Sequence of chain 40.A:
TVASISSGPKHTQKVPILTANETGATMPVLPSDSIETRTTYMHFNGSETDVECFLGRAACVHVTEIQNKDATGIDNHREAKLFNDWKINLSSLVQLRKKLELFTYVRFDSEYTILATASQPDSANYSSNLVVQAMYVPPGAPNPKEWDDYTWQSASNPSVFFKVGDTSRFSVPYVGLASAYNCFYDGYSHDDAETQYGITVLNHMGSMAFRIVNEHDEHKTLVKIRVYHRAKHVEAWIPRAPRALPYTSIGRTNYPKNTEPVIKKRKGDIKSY

Binding-site contacts:
Ligand atom O1 contacts residue TYR152 of chain 40.A at 3.9 Å.
Ligand atom C2B contacts residue TYR197 of chain 40.A at 3.3 Å (hydrophobic).
Ligand atom N2 contacts residue PRO174 of chain 40.A at 3.7 Å.
Ligand atom CL1 contacts residue ILE104 of chain 40.A at 3.6 Å.
Ligand atom C4A contacts residue ASN198 of chain 40.A at 3.9 Å.
Ligand atom O1 contacts residue ALA24 of chain 40.C at 3.4 Å.
Ligand atom C2C contacts residue VAL188 of chain 40.A at 2.8 Å (hydrophobic).
Ligand atom C1C contacts residue TYR152 of chain 40.A at 3.9 Å (hydrophobic).
Ligand atom C7C contacts residue TYR128 of chain 40.A at 3.5 Å (hydrophobic).
Ligand atom C5 contacts residue TYR152 of chain 40.A at 3.6 Å (hydrophobic).
Ligand atom C3 contacts residue PHE186 of chain 40.A at 3.9 Å (hydrophobic).
Ligand atom C4B contacts residue LEU106 of chain 40.A at 3.7 Å (hydrophobic).
Ligand atom C5C contacts residue ILE104 of chain 40.A at 4.0 Å (hydrophobic).
Ligand atom C31 contacts residue SER175 of chain 40.A at 3.5 Å.
Ligand atom O1A contacts residue VAL122 of chain 40.A at 4.0 Å.
Ligand atom C3B contacts residue LEU106 of chain 40.A at 3.8 Å (hydrophobic).
Ligand atom C31 contacts residue PRO174 of chain 40.A at 3.3 Å (hydrophobic).
Ligand atom N2 contacts residue PHE186 of chain 40.A at 4.0 Å.
Ligand atom C5A contacts residue CYS199 of chain 40.A at 3.9 Å (hydrophobic).
Ligand atom CM1 contacts residue CYS199 of chain 40.A at 3.8 Å (hydrophobic).
Ligand atom C5A contacts residue VAL122 of chain 40.A at 3.9 Å (hydrophobic).
Ligand atom C3B contacts residue TYR197 of chain 40.A at 3.3 Å (hydrophobic).
Ligand atom O1B contacts residue MET221 of chain 40.A at 3.8 Å.
Ligand atom C3 contacts residue PRO174 of chain 40.A at 3.7 Å (hydrophobic).
Ligand atom CL1 contacts residue MET221 of chain 40.A at 3.8 Å.
Ligand atom C31 contacts residue VAL176 of chain 40.A at 3.3 Å (hydrophobic).
Ligand atom C6C contacts residue VAL191 of chain 40.A at 3.3 Å (hydrophobic).
Ligand atom N3A contacts residue ASN219 of chain 40.A at 3.4 Å (h-bond).
Ligand atom C5C contacts residue TYR128 of chain 40.A at 3.7 Å (hydrophobic).
Ligand atom C4C contacts residue TYR152 of chain 40.A at 3.9 Å (hydrophobic).
Ligand atom C4 contacts residue PHE186 of chain 40.A at 3.7 Å (hydrophobic).
Ligand atom N2 contacts residue ALA24 of chain 40.C at 3.1 Å.
Ligand atom C3C contacts residue TYR128 of chain 40.A at 3.6 Å (hydrophobic).
Ligand atom C4 contacts residue TYR152 of chain 40.A at 3.7 Å (hydrophobic).
Ligand atom C3C contacts residue VAL188 of chain 40.A at 3.3 Å (hydrophobic).
Ligand atom O1 contacts residue VAL188 of chain 40.A at 3.8 Å.
Ligand atom O1 contacts residue PHE186 of chain 40.A at 3.8 Å.
Ligand atom CL1 contacts residue ASN105 of chain 40.A at 3.3 Å.
Ligand atom C31 contacts residue ALA150 of chain 40.A at 3.5 Å (hydrophobic).
Ligand atom C5 contacts residue PHE186 of chain 40.A at 3.7 Å (hydrophobic).

Sequence of chain 36.C:
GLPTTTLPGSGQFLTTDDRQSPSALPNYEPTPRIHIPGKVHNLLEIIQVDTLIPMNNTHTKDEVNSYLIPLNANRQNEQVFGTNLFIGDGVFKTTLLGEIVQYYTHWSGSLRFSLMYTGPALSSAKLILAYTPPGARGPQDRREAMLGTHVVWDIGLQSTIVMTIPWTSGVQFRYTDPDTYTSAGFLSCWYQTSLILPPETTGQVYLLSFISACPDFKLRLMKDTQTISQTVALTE

This small molecule binds to this protein.
Small molecule (SMILES): Cc1cc(CCCCCCCOc2ccc(C3=N[C@@H](C)CO3)cc2Cl)on1

Sequence of chain 40.C:
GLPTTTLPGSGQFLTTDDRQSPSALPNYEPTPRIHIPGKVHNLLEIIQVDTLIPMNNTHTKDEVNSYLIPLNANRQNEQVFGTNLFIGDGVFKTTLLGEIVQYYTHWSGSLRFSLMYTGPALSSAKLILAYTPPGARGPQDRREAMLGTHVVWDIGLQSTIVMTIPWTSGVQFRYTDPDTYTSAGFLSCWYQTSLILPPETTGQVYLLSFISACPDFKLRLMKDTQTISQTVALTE